Binding-site contacts:
Ligand atom C02 contacts residue HIS209 of chain 1.A at 4.2 Å.
Ligand atom O08 contacts residue ZN1 of chain 1.G at 3.8 Å.
Ligand atom C11 contacts residue HIS209 of chain 1.A at 4.0 Å.
Ligand atom C06 contacts residue HIS209 of chain 1.A at 3.5 Å.
Ligand atom C10 contacts residue HIS209 of chain 1.A at 4.4 Å.
Ligand atom C02 contacts residue TYR36 of chain 1.A at 4.1 Å (hydrophobic).
Ligand atom C10 contacts residue GLY178 of chain 1.A at 4.2 Å.
Ligand atom C06 contacts residue HIS148 of chain 1.A at 3.7 Å.
Ligand atom C04 contacts residue ASP87 of chain 1.A at 4.3 Å.
Ligand atom O07 contacts residue HIS209 of chain 1.A at 4.3 Å.
Ligand atom O07 contacts residue ZN1 of chain 1.H at 4.1 Å.
Ligand atom O08 contacts residue ZN1 of chain 1.H at 2.2 Å.
Ligand atom O08 contacts residue CYS167 of chain 1.A at 3.4 Å (h-bond).
Ligand atom C09 contacts residue TYR36 of chain 1.A at 3.9 Å (hydrophobic).
Ligand atom C02 contacts residue TRP56 of chain 1.A at 4.0 Å (hydrophobic).
Ligand atom C04 contacts residue ZN1 of chain 1.H at 2.8 Å.
Ligand atom N03 contacts residue HIS209 of chain 1.A at 4.1 Å.
Ligand atom C02 contacts residue ZN1 of chain 1.H at 4.3 Å.
Ligand atom C10 contacts residue TYR36 of chain 1.A at 4.2 Å (hydrophobic).
Ligand atom O07 contacts residue ASN179 of chain 1.A at 3.3 Å (h-bond).
Ligand atom C11 contacts residue ARG174 of chain 1.A at 3.2 Å.
Ligand atom N03 contacts residue ZN1 of chain 1.H at 4.0 Å.
Ligand atom O08 contacts residue HIS209 of chain 1.A at 3.2 Å (h-bond).
Ligand atom C04 contacts residue HIS209 of chain 1.A at 3.3 Å.
Ligand atom C10 contacts residue ARG174 of chain 1.A at 3.6 Å.
Ligand atom C06 contacts residue ASN179 of chain 1.A at 4.2 Å.
Ligand atom O08 contacts residue HIS148 of chain 1.A at 3.0 Å.
Ligand atom O08 contacts residue ASP87 of chain 1.A at 4.2 Å.
Ligand atom C01 contacts residue ASP87 of chain 1.A at 3.8 Å.
Ligand atom C06 contacts residue ZN1 of chain 1.H at 2.8 Å.
Ligand atom O07 contacts residue HIS148 of chain 1.A at 3.7 Å.
Ligand atom N05 contacts residue ASP87 of chain 1.A at 3.2 Å (salt-bridge).
Ligand atom C01 contacts residue HIS209 of chain 1.A at 3.6 Å.
Ligand atom C01 contacts residue TRP56 of chain 1.A at 3.5 Å (hydrophobic).
Ligand atom N05 contacts residue HIS209 of chain 1.A at 3.0 Å (h-bond).
Ligand atom C11 contacts residue TYR36 of chain 1.A at 3.4 Å (hydrophobic).
Ligand atom C01 contacts residue ZN1 of chain 1.H at 3.3 Å.
Ligand atom C09 contacts residue ASN179 of chain 1.A at 4.2 Å.
Ligand atom N05 contacts residue ZN1 of chain 1.H at 2.2 Å.
Ligand atom O07 contacts residue GLY178 of chain 1.A at 3.9 Å.

Sequence of chain 1.A:
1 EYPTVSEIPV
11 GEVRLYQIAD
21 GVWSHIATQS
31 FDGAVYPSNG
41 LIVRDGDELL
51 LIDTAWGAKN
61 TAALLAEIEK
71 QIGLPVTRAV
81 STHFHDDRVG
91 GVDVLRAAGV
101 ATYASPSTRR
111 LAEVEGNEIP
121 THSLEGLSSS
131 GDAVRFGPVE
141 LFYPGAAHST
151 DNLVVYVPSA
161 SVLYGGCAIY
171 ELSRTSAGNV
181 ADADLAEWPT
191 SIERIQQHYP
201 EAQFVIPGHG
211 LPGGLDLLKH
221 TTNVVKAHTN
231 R

The protein below binds the small molecule below.
Small molecule (SMILES): CCCn1ccnc1C(=O)O